Binding-site contacts:
Ligand atom O3B contacts residue ARG343 of chain 1.G at 2.9 Å (salt-bridge).
Ligand atom S1G contacts residue ARG343 of chain 1.G at 3.0 Å (salt-bridge).
Ligand atom O3A contacts residue GLY233 of chain 1.F at 3.7 Å.
Ligand atom O3G contacts residue ASN332 of chain 1.F at 3.3 Å (h-bond).
Ligand atom O1B contacts residue LYS236 of chain 1.F at 3.3 Å.
Ligand atom C8 contacts residue GLY235 of chain 1.F at 3.5 Å.
Ligand atom O2G contacts residue MG1 of chain 1.S at 2.5 Å.
Ligand atom C2 contacts residue MET364 of chain 1.F at 3.5 Å (hydrophobic).
Ligand atom O1A contacts residue GLY235 of chain 1.F at 3.5 Å.
Ligand atom N7 contacts residue CYS234 of chain 1.F at 3.1 Å.
Ligand atom O1B contacts residue GLY233 of chain 1.F at 3.6 Å.
Ligand atom O1A contacts residue SER237 of chain 1.F at 3.0 Å (h-bond).
Ligand atom N7 contacts residue GLY235 of chain 1.F at 3.2 Å.
Ligand atom O2A contacts residue ASP317 of chain 1.G at 3.5 Å (salt-bridge).
Ligand atom O2A contacts residue SER237 of chain 1.F at 3.8 Å.
Ligand atom O3B contacts residue GLY233 of chain 1.F at 3.3 Å (h-bond).
Ligand atom PG contacts residue ARG343 of chain 1.G at 3.4 Å.
Ligand atom O2B contacts residue MG1 of chain 1.S at 2.0 Å.
Ligand atom O2' contacts residue ARG186 of chain 1.F at 3.8 Å.
Ligand atom PG contacts residue ARG346 of chain 1.G at 3.6 Å.
Ligand atom O3A contacts residue ARG343 of chain 1.G at 3.5 Å (salt-bridge).
Ligand atom S1G contacts residue ALA340 of chain 1.G at 3.5 Å (h-bond).
Ligand atom O3' contacts residue GLN397 of chain 1.F at 2.7 Å (h-bond).
Ligand atom N7 contacts residue PRO393 of chain 1.F at 3.5 Å.
Ligand atom C5 contacts residue PRO393 of chain 1.F at 3.5 Å (hydrophobic).
Ligand atom PB contacts residue MG1 of chain 1.S at 3.5 Å.
Ligand atom O1A contacts residue LYS236 of chain 1.F at 3.0 Å (salt-bridge).
Ligand atom C6 contacts residue VAL192 of chain 1.F at 3.4 Å (hydrophobic).
Ligand atom C2' contacts residue GLN397 of chain 1.F at 3.6 Å.
Ligand atom C1' contacts residue GLN397 of chain 1.F at 3.6 Å.
Ligand atom N1 contacts residue VAL192 of chain 1.F at 3.2 Å (h-bond).
Ligand atom C3' contacts residue GLN397 of chain 1.F at 3.6 Å.
Ligand atom O1A contacts residue SER238 of chain 1.F at 3.4 Å (h-bond).
Ligand atom O2B contacts residue SER237 of chain 1.F at 3.6 Å (h-bond).
Ligand atom O2A contacts residue MG1 of chain 1.S at 3.4 Å.
Ligand atom N6 contacts residue VAL192 of chain 1.F at 2.2 Å (h-bond).
Ligand atom C8 contacts residue CYS234 of chain 1.F at 3.6 Å (hydrophobic).
Ligand atom S1G contacts residue ARG346 of chain 1.G at 1.6 Å (salt-bridge).
Ligand atom PB contacts residue ARG343 of chain 1.G at 3.7 Å.
Ligand atom O2' contacts residue GLN397 of chain 1.F at 2.9 Å (h-bond).

This small molecule binds to this protein.
Small molecule (SMILES): Nc1ncnc2c1ncn2[C@@H]1O[C@H](COP(=O)(O)OP(=O)(O)OP(O)(O)=S)[C@@H](O)[C@H]1O

Sequence of chain 1.G:
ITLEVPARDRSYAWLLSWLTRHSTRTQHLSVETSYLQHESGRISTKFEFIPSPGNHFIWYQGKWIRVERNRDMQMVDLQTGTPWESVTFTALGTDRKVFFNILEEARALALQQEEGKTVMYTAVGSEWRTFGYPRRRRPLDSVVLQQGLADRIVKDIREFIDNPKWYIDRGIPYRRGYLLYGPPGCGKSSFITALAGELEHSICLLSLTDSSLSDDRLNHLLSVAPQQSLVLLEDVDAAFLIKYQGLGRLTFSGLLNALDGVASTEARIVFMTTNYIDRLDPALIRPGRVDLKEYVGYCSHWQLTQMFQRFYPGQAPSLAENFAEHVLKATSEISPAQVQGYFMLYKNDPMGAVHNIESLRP

Sequence of chain 1.F:
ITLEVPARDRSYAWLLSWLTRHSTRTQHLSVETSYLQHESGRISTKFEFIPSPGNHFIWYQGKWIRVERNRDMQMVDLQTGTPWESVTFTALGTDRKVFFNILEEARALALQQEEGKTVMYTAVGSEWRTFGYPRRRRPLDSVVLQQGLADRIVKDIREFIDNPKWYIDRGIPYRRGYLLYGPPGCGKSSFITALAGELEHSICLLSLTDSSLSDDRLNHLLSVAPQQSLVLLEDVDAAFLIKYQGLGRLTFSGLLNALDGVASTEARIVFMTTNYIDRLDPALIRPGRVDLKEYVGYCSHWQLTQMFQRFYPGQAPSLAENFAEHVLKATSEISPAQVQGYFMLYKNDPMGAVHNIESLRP